Sequence of chain 1.A:
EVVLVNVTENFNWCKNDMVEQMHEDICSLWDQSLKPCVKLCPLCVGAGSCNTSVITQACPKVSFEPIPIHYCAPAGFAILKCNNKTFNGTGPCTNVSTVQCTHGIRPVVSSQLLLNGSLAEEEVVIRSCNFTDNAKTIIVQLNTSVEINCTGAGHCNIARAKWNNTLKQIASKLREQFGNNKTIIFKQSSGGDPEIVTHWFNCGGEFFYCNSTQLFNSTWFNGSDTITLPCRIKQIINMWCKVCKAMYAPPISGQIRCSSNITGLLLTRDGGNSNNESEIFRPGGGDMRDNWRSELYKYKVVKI

The small molecule below binds the protein below.
Small molecule (SMILES): CC(=O)N[C@@H]1[C@@H](O)[C@H](O)[C@@H](CO)O[C@H]1O

Binding-site contacts:
Ligand atom N2 contacts residue ASN211 of chain 1.A at 3.1 Å (h-bond).
Ligand atom C4 contacts residue ASN211 of chain 1.A at 4.2 Å.
Ligand atom C3 contacts residue THR213 of chain 1.A at 4.2 Å.
Ligand atom C5 contacts residue THR213 of chain 1.A at 4.1 Å.
Ligand atom C1 contacts residue THR213 of chain 1.A at 4.3 Å.
Ligand atom C5 contacts residue ASN211 of chain 1.A at 3.4 Å.
Ligand atom C1 contacts residue ASN211 of chain 1.A at 1.4 Å.
Ligand atom C8 contacts residue ASN211 of chain 1.A at 3.5 Å.
Ligand atom C2 contacts residue ASN211 of chain 1.A at 2.7 Å.
Ligand atom C7 contacts residue ASN211 of chain 1.A at 3.0 Å.
Ligand atom C3 contacts residue ASN211 of chain 1.A at 3.9 Å.
Ligand atom C6 contacts residue ASN211 of chain 1.A at 4.4 Å.
Ligand atom O6 contacts residue ASN211 of chain 1.A at 4.1 Å.
Ligand atom O7 contacts residue ASN211 of chain 1.A at 3.2 Å (h-bond).
Ligand atom O5 contacts residue ASN211 of chain 1.A at 2.3 Å (h-bond).